The protein below binds the small molecule below.
Small molecule (SMILES): CC(=O)N[C@H]1[C@H](O[C@H]2[C@H](O)[C@@H](NC(C)=O)CO[C@@H]2CO[C@@H]2O[C@@H](C)[C@@H](O)[C@@H](O)[C@@H]2O)O[C@H](CO)[C@@H](O)[C@@H]1O

Binding-site contacts:
Ligand atom C7 contacts residue ASN154 of chain 30.B at 3.3 Å.
Ligand atom C1 contacts residue ASN154 of chain 30.B at 1.4 Å.
Ligand atom N2 contacts residue ASN154 of chain 30.B at 2.9 Å (h-bond).
Ligand atom O7 contacts residue ASN154 of chain 30.B at 3.3 Å (h-bond).
Ligand atom C5 contacts residue HIS104 of chain 30.A at 3.1 Å.
Ligand atom C8 contacts residue ASN154 of chain 30.B at 3.4 Å.
Ligand atom C8 contacts residue HIS104 of chain 30.A at 4.0 Å.
Ligand atom O5 contacts residue ASN154 of chain 30.B at 2.4 Å (h-bond).
Ligand atom C6 contacts residue HIS104 of chain 30.A at 3.2 Å.
Ligand atom C4 contacts residue ASN154 of chain 30.B at 4.2 Å.
Ligand atom C1 contacts residue HIS104 of chain 30.A at 3.2 Å.
Ligand atom C3 contacts residue ASN154 of chain 30.B at 3.8 Å.
Ligand atom C2 contacts residue ASN154 of chain 30.B at 2.4 Å.
Ligand atom O5 contacts residue HIS104 of chain 30.A at 3.0 Å (h-bond).
Ligand atom C4 contacts residue HIS104 of chain 30.A at 4.4 Å.
Ligand atom C5 contacts residue ASN154 of chain 30.B at 3.7 Å.

Sequence of chain 30.B:
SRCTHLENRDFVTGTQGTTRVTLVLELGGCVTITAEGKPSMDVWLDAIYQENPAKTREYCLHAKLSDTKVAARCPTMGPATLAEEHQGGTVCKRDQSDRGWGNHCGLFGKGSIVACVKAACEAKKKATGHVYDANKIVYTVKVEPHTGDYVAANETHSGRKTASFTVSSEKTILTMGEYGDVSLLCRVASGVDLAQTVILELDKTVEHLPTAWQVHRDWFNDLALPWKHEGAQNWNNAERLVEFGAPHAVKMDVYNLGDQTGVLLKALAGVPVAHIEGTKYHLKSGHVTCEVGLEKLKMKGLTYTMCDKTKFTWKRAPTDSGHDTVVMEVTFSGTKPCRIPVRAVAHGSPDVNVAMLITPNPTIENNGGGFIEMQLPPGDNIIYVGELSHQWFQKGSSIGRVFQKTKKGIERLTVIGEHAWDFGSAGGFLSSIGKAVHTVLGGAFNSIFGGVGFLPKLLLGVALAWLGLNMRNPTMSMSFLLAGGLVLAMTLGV

Sequence of chain 30.A:
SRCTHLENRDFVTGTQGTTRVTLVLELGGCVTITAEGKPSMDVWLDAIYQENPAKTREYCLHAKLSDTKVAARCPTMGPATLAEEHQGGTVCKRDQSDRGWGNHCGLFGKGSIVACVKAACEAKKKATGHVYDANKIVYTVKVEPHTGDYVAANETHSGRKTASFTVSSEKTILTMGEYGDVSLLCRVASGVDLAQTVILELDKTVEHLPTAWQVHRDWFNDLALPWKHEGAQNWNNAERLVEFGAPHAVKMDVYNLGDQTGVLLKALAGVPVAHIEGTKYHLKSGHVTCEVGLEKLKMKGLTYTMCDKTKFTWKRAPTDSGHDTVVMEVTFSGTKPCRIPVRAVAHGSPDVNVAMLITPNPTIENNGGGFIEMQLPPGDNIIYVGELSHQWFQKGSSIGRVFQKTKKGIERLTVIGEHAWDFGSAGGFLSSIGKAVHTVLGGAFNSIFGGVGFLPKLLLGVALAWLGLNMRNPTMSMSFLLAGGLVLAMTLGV